A protein and the small-molecule ligand that binds it are described below.
Small molecule (SMILES): O=c1ccn([C@@H]2O[C@H](CO[P](=O)(O)O[P](=O)(O)O[C@H]3O[C@H](CO)[C@@H](O)[C@H](O)[C@H]3O)[C@@H](O)[C@H]2O)c(=O)[nH]1

Sequence of chain 1.F:
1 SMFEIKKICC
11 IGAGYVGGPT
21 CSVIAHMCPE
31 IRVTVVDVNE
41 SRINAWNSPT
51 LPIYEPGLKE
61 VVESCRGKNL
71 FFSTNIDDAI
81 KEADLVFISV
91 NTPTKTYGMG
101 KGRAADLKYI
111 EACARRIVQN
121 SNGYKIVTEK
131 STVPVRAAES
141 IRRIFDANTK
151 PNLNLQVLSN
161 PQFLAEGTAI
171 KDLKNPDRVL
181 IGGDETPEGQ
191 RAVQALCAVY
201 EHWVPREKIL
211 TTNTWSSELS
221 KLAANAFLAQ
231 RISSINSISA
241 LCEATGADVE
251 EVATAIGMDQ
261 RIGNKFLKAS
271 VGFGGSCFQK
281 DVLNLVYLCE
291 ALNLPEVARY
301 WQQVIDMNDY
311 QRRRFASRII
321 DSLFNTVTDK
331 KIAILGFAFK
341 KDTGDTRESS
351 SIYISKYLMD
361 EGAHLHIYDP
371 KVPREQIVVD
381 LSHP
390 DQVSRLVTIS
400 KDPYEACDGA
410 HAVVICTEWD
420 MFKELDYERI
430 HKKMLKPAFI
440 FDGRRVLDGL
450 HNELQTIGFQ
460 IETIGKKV

Sequence of chain 1.E:
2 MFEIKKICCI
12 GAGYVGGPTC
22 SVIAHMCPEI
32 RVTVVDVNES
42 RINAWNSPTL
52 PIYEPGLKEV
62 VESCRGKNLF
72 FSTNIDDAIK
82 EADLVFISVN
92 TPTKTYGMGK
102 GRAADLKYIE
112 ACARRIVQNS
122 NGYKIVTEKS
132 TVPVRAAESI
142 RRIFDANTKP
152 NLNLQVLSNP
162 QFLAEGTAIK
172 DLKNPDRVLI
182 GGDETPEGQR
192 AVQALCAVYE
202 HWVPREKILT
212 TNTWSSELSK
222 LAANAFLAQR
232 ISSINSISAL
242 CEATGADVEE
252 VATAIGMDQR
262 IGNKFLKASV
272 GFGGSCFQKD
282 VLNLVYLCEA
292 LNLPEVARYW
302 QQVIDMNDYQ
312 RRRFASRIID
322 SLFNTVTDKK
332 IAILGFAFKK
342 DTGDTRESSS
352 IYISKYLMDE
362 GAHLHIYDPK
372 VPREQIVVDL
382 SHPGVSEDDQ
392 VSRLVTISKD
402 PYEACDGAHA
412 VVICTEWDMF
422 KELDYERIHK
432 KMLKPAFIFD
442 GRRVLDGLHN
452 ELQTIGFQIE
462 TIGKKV

Binding-site contacts:
Ligand atom O3' contacts residue ARG261 of chain 1.F at 2.8 Å (salt-bridge).
Ligand atom O3C contacts residue PHE339 of chain 1.E at 2.9 Å (h-bond).
Ligand atom O4 contacts residue LEU267 of chain 1.E at 3.5 Å (h-bond).
Ligand atom O4' contacts residue PHE163 of chain 1.E at 3.4 Å.
Ligand atom C6 contacts residue ILE232 of chain 1.E at 3.6 Å (hydrophobic).
Ligand atom O5' contacts residue CYS277 of chain 1.E at 3.2 Å (h-bond).
Ligand atom O6' contacts residue LYS221 of chain 1.E at 2.8 Å (salt-bridge).
Ligand atom N1 contacts residue ILE232 of chain 1.E at 3.5 Å.
Ligand atom O2C contacts residue ARG443 of chain 1.E at 3.1 Å (salt-bridge).
Ligand atom C3' contacts residue LEU164 of chain 1.E at 3.6 Å (hydrophobic).
Ligand atom O6' contacts residue ASN225 of chain 1.E at 3.0 Å (h-bond).
Ligand atom C4' contacts residue LYS221 of chain 1.E at 3.4 Å.
Ligand atom C5' contacts residue LEU164 of chain 1.E at 3.1 Å (hydrophobic).
Ligand atom N3 contacts residue LYS268 of chain 1.E at 2.9 Å (salt-bridge).
Ligand atom O2 contacts residue SER270 of chain 1.E at 2.9 Å (h-bond).
Ligand atom O3C contacts residue GLY274 of chain 1.E at 2.8 Å (h-bond).
Ligand atom O2C contacts residue PHE339 of chain 1.E at 3.6 Å (h-bond).
Ligand atom C3C contacts residue PHE339 of chain 1.E at 3.5 Å (hydrophobic).
Ligand atom O1B contacts residue GLU166 of chain 1.E at 2.9 Å (salt-bridge).
Ligand atom O3A contacts residue LYS340 of chain 1.E at 3.1 Å (salt-bridge).
Ligand atom O4 contacts residue LYS268 of chain 1.E at 3.1 Å (salt-bridge).
Ligand atom O6' contacts residue CYS277 of chain 1.E at 2.8 Å (h-bond).
Ligand atom O1A contacts residue LYS340 of chain 1.E at 3.1 Å (salt-bridge).
Ligand atom O4 contacts residue PHE266 of chain 1.E at 3.2 Å.
Ligand atom O4' contacts residue LYS221 of chain 1.E at 2.8 Å (salt-bridge).
Ligand atom O3B contacts residue ALA165 of chain 1.E at 3.5 Å.
Ligand atom C4C contacts residue GLY274 of chain 1.E at 3.4 Å.
Ligand atom C6' contacts residue LEU164 of chain 1.E at 3.6 Å (hydrophobic).
Ligand atom C2 contacts residue ILE232 of chain 1.E at 3.6 Å (hydrophobic).
Ligand atom O3C contacts residue PHE273 of chain 1.E at 3.6 Å.
Ligand atom O2A contacts residue PHE266 of chain 1.E at 3.5 Å.
Ligand atom O4' contacts residue LEU164 of chain 1.E at 2.8 Å (h-bond).
Ligand atom C4' contacts residue LEU164 of chain 1.E at 3.3 Å (hydrophobic).
Ligand atom O2A contacts residue PHE278 of chain 1.E at 3.5 Å.
Ligand atom O2' contacts residue ARG261 of chain 1.F at 2.7 Å (salt-bridge).
Ligand atom O2C contacts residue LYS340 of chain 1.E at 3.6 Å.
Ligand atom O4C contacts residue PHE273 of chain 1.E at 3.5 Å.
Ligand atom C6' contacts residue CYS277 of chain 1.E at 2.1 Å (hydrophobic).
Ligand atom O4C contacts residue ILE232 of chain 1.E at 3.4 Å.
Ligand atom C5' contacts residue CYS277 of chain 1.E at 3.1 Å (hydrophobic).